This protein binds this small molecule.
Small molecule (SMILES): CC(=O)N[C@H]1[C@H](O[C@H]2[C@H](O)[C@@H](NC(C)=O)CO[C@@H]2CO)O[C@H](CO)[C@@H](O)[C@@H]1O

Binding-site contacts:
Ligand atom C1 contacts residue ASN154 of chain 43.A at 3.0 Å.
Ligand atom C3 contacts residue THR156 of chain 43.A at 4.0 Å.
Ligand atom O7 contacts residue ASN154 of chain 43.A at 3.3 Å (h-bond).
Ligand atom O5 contacts residue ASN154 of chain 43.A at 4.0 Å.
Ligand atom O5 contacts residue THR156 of chain 43.A at 4.2 Å.
Ligand atom N2 contacts residue THR156 of chain 43.A at 3.8 Å.
Ligand atom C2 contacts residue THR156 of chain 43.A at 3.9 Å.
Ligand atom N2 contacts residue ASN154 of chain 43.A at 3.8 Å.
Ligand atom C2 contacts residue ASN154 of chain 43.A at 4.0 Å.
Ligand atom C1 contacts residue MET151 of chain 43.A at 4.4 Å (hydrophobic).
Ligand atom O7 contacts residue GLY150 of chain 43.A at 3.4 Å (h-bond).
Ligand atom C1 contacts residue THR156 of chain 43.A at 3.4 Å.
Ligand atom C5 contacts residue THR156 of chain 43.A at 4.3 Å.
Ligand atom C8 contacts residue ASN154 of chain 43.A at 3.9 Å.
Ligand atom C7 contacts residue ASN154 of chain 43.A at 3.5 Å.
Ligand atom C7 contacts residue GLY150 of chain 43.A at 4.3 Å.

Sequence of chain 43.A:
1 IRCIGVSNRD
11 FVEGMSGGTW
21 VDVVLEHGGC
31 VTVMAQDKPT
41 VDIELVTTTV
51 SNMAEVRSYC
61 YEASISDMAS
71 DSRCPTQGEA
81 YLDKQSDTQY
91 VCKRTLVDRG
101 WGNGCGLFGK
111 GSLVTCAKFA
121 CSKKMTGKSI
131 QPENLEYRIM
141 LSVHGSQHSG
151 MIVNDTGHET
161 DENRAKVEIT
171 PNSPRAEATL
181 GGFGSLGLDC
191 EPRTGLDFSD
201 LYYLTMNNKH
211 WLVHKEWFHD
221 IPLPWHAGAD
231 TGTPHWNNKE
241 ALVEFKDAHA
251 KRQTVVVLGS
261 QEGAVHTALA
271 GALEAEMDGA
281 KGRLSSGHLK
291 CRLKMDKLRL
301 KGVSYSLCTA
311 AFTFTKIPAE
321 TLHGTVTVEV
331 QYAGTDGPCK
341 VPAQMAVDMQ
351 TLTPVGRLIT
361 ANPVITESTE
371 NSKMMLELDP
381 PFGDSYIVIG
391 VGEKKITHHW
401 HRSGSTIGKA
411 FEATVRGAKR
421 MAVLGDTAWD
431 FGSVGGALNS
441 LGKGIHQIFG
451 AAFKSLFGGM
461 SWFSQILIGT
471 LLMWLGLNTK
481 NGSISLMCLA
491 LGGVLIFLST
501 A